Sequence of chain 1.C:
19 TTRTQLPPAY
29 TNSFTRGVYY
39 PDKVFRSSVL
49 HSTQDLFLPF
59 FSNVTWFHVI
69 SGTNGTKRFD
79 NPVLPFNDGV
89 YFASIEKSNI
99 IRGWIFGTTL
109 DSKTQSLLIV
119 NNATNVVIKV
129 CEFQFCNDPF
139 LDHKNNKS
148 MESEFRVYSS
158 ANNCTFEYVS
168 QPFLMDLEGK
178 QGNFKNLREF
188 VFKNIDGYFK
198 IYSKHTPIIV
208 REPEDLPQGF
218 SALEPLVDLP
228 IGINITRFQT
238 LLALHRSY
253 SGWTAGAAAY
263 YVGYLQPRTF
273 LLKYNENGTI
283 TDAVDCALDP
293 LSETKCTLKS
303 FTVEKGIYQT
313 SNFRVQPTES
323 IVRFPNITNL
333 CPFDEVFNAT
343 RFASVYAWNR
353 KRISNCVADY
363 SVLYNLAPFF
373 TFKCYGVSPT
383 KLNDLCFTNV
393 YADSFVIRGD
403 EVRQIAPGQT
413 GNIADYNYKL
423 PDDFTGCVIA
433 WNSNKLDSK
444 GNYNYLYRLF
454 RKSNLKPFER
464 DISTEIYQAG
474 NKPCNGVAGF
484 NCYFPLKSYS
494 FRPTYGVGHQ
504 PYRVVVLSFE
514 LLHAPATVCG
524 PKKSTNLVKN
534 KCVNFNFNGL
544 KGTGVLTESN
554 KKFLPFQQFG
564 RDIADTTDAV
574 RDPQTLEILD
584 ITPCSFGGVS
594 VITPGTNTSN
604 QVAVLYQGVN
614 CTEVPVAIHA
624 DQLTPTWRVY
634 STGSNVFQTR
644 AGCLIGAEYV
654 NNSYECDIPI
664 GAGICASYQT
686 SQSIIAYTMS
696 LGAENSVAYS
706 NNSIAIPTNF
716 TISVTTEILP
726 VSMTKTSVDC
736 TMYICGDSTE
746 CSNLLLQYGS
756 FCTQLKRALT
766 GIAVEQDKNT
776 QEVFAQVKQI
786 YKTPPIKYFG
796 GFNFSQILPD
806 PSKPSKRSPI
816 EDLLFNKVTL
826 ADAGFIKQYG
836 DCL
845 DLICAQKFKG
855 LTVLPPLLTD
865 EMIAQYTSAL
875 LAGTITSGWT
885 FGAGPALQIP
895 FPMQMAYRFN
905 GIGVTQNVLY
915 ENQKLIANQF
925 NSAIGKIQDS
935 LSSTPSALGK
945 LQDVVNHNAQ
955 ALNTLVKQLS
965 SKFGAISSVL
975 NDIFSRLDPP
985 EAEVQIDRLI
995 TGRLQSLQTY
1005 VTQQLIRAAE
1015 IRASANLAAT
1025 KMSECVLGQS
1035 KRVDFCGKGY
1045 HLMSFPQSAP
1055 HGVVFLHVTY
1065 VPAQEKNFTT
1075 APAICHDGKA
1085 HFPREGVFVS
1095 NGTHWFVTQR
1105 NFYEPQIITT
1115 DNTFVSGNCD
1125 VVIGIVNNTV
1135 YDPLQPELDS

A small-molecule ligand and the protein it binds are described below.
Small molecule (SMILES): CC(=O)N[C@@H]1[C@@H](O)[C@H](O)[C@@H](CO)O[C@H]1O

Binding-site contacts:
Ligand atom O7 contacts residue ASN61 of chain 1.C at 2.9 Å (h-bond).
Ligand atom O5 contacts residue ASN61 of chain 1.C at 2.4 Å (h-bond).
Ligand atom O6 contacts residue TYR28 of chain 1.C at 3.8 Å.
Ligand atom C4 contacts residue ASN61 of chain 1.C at 4.2 Å.
Ligand atom N2 contacts residue ASN61 of chain 1.C at 2.9 Å (h-bond).
Ligand atom C1 contacts residue ASN61 of chain 1.C at 1.4 Å.
Ligand atom C8 contacts residue ASN61 of chain 1.C at 4.3 Å.
Ligand atom C2 contacts residue TYR28 of chain 1.C at 4.1 Å (hydrophobic).
Ligand atom O5 contacts residue TYR28 of chain 1.C at 3.9 Å.
Ligand atom C2 contacts residue ASN61 of chain 1.C at 2.4 Å.
Ligand atom C3 contacts residue ASN61 of chain 1.C at 3.8 Å.
Ligand atom C5 contacts residue ASN61 of chain 1.C at 3.7 Å.
Ligand atom C1 contacts residue TYR28 of chain 1.C at 4.2 Å (hydrophobic).
Ligand atom O7 contacts residue TYR28 of chain 1.C at 3.6 Å.
Ligand atom C7 contacts residue ASN61 of chain 1.C at 3.0 Å.